Sequence of chain 7.B:
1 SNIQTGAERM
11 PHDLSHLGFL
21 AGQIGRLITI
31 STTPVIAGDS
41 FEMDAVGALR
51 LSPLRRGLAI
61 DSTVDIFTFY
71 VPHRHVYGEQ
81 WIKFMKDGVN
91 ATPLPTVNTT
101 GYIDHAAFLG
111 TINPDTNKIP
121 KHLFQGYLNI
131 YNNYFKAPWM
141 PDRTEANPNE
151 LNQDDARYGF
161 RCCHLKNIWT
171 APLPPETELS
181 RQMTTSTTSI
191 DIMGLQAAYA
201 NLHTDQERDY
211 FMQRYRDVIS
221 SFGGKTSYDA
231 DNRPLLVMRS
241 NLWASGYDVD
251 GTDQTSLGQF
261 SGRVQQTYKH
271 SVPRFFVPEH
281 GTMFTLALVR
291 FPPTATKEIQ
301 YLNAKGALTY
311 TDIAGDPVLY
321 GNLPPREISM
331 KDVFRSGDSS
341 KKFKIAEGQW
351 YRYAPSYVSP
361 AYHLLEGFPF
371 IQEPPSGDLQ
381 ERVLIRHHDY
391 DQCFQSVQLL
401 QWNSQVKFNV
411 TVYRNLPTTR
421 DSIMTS

A protein and the small-molecule ligand that binds it are described below.
Small molecule (SMILES): N=c1ccn([C@H]2C[C@H](O)[C@@H](CO[P](=O)(O)O[C@H]3C[C@H](n4cnc5c(N)ncnc54)O[C@@H]3CO[P](=O)(O)O[C@H]3C[C@H](n4cnc5c(N)ncnc54)O[C@@H]3CO[P](=O)(O)O[C@H]3C[C@H](n4cnc5c(N)ncnc54)O[C@@H]3COP(=O)(O)O)O2)c(=O)[nH]1

Sequence of chain 7.D:
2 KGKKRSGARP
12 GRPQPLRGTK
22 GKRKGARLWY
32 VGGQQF

Sequence of chain 33.B:
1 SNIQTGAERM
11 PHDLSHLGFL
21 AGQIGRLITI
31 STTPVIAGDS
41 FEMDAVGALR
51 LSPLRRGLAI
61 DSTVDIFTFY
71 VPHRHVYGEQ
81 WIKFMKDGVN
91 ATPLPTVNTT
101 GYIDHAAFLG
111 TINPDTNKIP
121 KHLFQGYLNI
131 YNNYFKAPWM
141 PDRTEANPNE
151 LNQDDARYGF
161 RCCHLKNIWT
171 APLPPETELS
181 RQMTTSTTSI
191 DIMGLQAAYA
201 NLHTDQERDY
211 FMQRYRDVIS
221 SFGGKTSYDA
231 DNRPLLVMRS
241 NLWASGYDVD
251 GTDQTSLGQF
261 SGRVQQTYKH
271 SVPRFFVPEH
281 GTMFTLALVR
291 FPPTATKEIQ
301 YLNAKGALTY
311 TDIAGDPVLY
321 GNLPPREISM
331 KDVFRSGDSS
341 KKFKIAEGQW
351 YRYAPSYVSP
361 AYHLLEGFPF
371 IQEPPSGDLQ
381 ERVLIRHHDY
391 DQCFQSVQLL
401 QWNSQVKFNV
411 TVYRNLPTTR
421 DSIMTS

Binding-site contacts:
Ligand atom OP2 contacts residue ARG420 of chain 8.B at 3.4 Å (salt-bridge).
Ligand atom C5 contacts residue ALA7 of chain 33.B at 2.7 Å (hydrophobic).
Ligand atom O5' contacts residue ARG420 of chain 8.B at 2.9 Å (salt-bridge).
Ligand atom C8 contacts residue ALA27 of chain 7.D at 2.0 Å (hydrophobic).
Ligand atom P contacts residue GLU207 of chain 7.B at 3.4 Å.
Ligand atom OP1 contacts residue PHE211 of chain 7.B at 2.1 Å.
Ligand atom O3' contacts residue TYR31 of chain 7.D at 3.2 Å (h-bond).
Ligand atom OP1 contacts residue THR418 of chain 8.B at 3.2 Å.
Ligand atom P contacts residue TYR31 of chain 7.D at 3.5 Å.
Ligand atom C4' contacts residue GLY6 of chain 33.B at 3.1 Å.
Ligand atom O3' contacts residue ARG420 of chain 8.B at 1.7 Å (salt-bridge).
Ligand atom C3' contacts residue THR5 of chain 33.B at 3.2 Å.
Ligand atom C5 contacts residue ALA27 of chain 7.D at 2.9 Å (hydrophobic).
Ligand atom P contacts residue ARG28 of chain 7.D at 3.4 Å.
Ligand atom OP1 contacts residue ARG28 of chain 7.D at 2.7 Å (salt-bridge).
Ligand atom C4' contacts residue ARG420 of chain 8.B at 3.4 Å.
Ligand atom C5' contacts residue THR5 of chain 33.B at 3.1 Å.
Ligand atom O3' contacts residue THR5 of chain 33.B at 3.1 Å (h-bond).
Ligand atom N9 contacts residue ALA27 of chain 7.D at 3.1 Å.
Ligand atom C5' contacts residue TYR31 of chain 7.D at 3.0 Å (hydrophobic).
Ligand atom O5' contacts residue ARG28 of chain 7.D at 3.1 Å (salt-bridge).
Ligand atom N6 contacts residue ASP217 of chain 7.B at 2.8 Å (salt-bridge).
Ligand atom N7 contacts residue GLY26 of chain 7.D at 2.7 Å.
Ligand atom N6 contacts residue GLY26 of chain 7.D at 3.1 Å.
Ligand atom O4' contacts residue GLY6 of chain 33.B at 2.9 Å.
Ligand atom N7 contacts residue ALA27 of chain 7.D at 1.6 Å.
Ligand atom O4' contacts residue ARG420 of chain 8.B at 3.2 Å (salt-bridge).
Ligand atom O5' contacts residue TYR31 of chain 7.D at 2.2 Å (h-bond).
Ligand atom C3' contacts residue GLY6 of chain 33.B at 3.2 Å.
Ligand atom C6 contacts residue ALA7 of chain 33.B at 2.7 Å (hydrophobic).
Ligand atom C5 contacts residue GLY26 of chain 7.D at 3.5 Å.
Ligand atom C8 contacts residue ARG28 of chain 7.D at 3.1 Å.
Ligand atom P contacts residue ARG420 of chain 8.B at 2.5 Å.
Ligand atom OP2 contacts residue GLU207 of chain 7.B at 2.0 Å (salt-bridge).
Ligand atom O3' contacts residue GLY6 of chain 33.B at 2.3 Å (h-bond).
Ligand atom N6 contacts residue ALA27 of chain 7.D at 3.2 Å (h-bond).
Ligand atom C4' contacts residue THR5 of chain 33.B at 2.6 Å.
Ligand atom OP1 contacts residue ARG420 of chain 8.B at 2.4 Å (salt-bridge).
Ligand atom C5' contacts residue ARG28 of chain 7.D at 2.8 Å.
Ligand atom C1' contacts residue GLY6 of chain 33.B at 2.9 Å.

Sequence of chain 8.B:
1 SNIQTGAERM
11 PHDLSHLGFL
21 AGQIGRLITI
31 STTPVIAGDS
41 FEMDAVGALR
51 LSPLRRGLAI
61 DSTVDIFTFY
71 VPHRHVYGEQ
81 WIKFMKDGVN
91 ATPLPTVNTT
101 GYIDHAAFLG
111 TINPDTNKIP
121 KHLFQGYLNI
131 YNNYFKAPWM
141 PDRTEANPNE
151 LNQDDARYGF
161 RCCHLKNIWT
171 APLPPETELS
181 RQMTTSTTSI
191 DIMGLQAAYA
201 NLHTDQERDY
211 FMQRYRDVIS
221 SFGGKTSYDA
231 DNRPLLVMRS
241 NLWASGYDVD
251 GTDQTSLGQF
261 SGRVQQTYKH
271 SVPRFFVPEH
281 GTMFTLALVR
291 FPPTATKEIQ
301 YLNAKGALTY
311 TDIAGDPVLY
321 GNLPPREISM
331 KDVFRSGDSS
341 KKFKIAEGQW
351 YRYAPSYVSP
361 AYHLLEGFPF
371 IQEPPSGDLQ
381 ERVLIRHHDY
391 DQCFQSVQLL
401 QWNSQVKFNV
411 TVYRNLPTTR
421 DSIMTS